This small molecule binds to this protein.
Small molecule (SMILES): CC(=O)N[C@H]1[C@H](O[C@H]2[C@H](O)[C@@H](NC(C)=O)CO[C@@H]2CO)O[C@H](CO)[C@@H](O[C@@H]2O[C@H](CO)[C@@H](O)[C@H](O)[C@@H]2O)[C@@H]1O

Sequence of chain 1.R:
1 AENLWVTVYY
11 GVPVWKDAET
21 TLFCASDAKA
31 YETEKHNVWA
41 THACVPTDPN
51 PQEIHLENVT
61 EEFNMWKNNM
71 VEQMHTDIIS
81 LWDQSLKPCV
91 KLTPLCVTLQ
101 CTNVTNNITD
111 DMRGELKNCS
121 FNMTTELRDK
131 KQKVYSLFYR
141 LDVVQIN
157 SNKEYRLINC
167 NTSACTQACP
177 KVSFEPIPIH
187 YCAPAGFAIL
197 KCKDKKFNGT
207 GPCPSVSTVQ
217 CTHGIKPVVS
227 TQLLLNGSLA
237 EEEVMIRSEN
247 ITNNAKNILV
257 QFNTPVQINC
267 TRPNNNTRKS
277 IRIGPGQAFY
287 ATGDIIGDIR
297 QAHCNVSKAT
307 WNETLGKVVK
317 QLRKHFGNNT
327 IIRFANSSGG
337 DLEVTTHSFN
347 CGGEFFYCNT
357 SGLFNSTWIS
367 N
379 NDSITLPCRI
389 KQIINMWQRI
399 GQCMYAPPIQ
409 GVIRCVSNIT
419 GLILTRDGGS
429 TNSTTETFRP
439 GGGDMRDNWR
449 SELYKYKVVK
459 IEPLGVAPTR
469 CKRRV

Binding-site contacts:
Ligand atom O5 contacts residue THR206 of chain 1.R at 4.3 Å.
Ligand atom C7 contacts residue ILE247 of chain 1.R at 4.4 Å (hydrophobic).
Ligand atom C5 contacts residue ASN204 of chain 1.R at 2.8 Å.
Ligand atom C5 contacts residue THR206 of chain 1.R at 3.7 Å.
Ligand atom C1 contacts residue ASN204 of chain 1.R at 1.4 Å.
Ligand atom O6 contacts residue ASN204 of chain 1.R at 2.7 Å (h-bond).
Ligand atom O6 contacts residue THR206 of chain 1.R at 3.5 Å (h-bond).
Ligand atom C6 contacts residue ASN204 of chain 1.R at 3.6 Å.
Ligand atom C2 contacts residue ASN204 of chain 1.R at 2.9 Å.
Ligand atom N2 contacts residue ASN204 of chain 1.R at 3.8 Å.
Ligand atom C4 contacts residue ASN204 of chain 1.R at 3.8 Å.
Ligand atom C8 contacts residue ILE247 of chain 1.R at 3.7 Å (hydrophobic).
Ligand atom C3 contacts residue ASN204 of chain 1.R at 3.8 Å.
Ligand atom O5 contacts residue ASN204 of chain 1.R at 1.5 Å (h-bond).
Ligand atom C6 contacts residue THR206 of chain 1.R at 3.6 Å.